Sequence of chain 1.C:
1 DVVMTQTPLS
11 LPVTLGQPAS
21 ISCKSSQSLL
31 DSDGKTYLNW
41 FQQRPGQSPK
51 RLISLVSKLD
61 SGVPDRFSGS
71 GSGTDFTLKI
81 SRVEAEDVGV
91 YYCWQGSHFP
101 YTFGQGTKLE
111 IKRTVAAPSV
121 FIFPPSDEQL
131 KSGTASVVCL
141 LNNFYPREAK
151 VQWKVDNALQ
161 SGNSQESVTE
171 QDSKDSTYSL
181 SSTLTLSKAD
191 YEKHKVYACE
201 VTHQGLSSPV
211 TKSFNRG

Binding-site contacts:
Ligand atom CE contacts residue ASP33 of chain 1.C at 3.3 Å.
Ligand atom CG2 contacts residue ARG51 of chain 1.C at 3.3 Å.
Ligand atom C contacts residue PHE99 of chain 1.C at 3.5 Å (hydrophobic).
Ligand atom CG contacts residue TYR101 of chain 1.C at 3.4 Å (hydrophobic).
Ligand atom CE contacts residue ASP31 of chain 1.C at 3.6 Å.
Ligand atom ND2 contacts residue ARG51 of chain 1.C at 3.2 Å.
Ligand atom CH contacts residue ASN35 of chain 1.D at 3.5 Å.
Ligand atom NZ contacts residue ASP31 of chain 1.C at 3.5 Å (salt-bridge).
Ligand atom CG contacts residue TYR37 of chain 1.C at 3.6 Å (hydrophobic).
Ligand atom CD contacts residue ASP31 of chain 1.C at 3.4 Å.
Ligand atom OH contacts residue ASN35 of chain 1.D at 3.3 Å (h-bond).
Ligand atom N contacts residue GLY96 of chain 1.C at 2.9 Å (h-bond).
Ligand atom O contacts residue ARG51 of chain 1.C at 3.3 Å (salt-bridge).
Ligand atom N contacts residue TYR37 of chain 1.C at 3.1 Å.
Ligand atom O contacts residue PHE99 of chain 1.C at 3.5 Å.
Ligand atom NZ contacts residue TYR101 of chain 1.C at 2.9 Å (h-bond).
Ligand atom CG1 contacts residue TYR99 of chain 1.D at 3.3 Å (hydrophobic).
Ligand atom OD1 contacts residue TYR99 of chain 1.D at 3.4 Å.
Ligand atom C contacts residue TYR37 of chain 1.C at 3.4 Å (hydrophobic).
Ligand atom CD contacts residue TYR101 of chain 1.C at 3.4 Å (hydrophobic).
Ligand atom OH contacts residue VAL98 of chain 1.D at 3.3 Å.
Ligand atom CD contacts residue PHE100 of chain 1.D at 3.6 Å (hydrophobic).
Ligand atom ND2 contacts residue TYR99 of chain 1.D at 3.2 Å (h-bond).
Ligand atom CH3 contacts residue TYR50 of chain 1.D at 3.4 Å (hydrophobic).
Ligand atom CB contacts residue ASN39 of chain 1.C at 3.3 Å.
Ligand atom O contacts residue PHE99 of chain 1.C at 3.5 Å.
Ligand atom O contacts residue TYR101 of chain 1.C at 2.9 Å (h-bond).
Ligand atom O contacts residue ASN39 of chain 1.C at 2.9 Å (h-bond).
Ligand atom CH3 contacts residue TYR101 of chain 1.C at 3.6 Å (hydrophobic).
Ligand atom CD1 contacts residue TYR99 of chain 1.D at 3.6 Å (hydrophobic).
Ligand atom CD1 contacts residue TYR33 of chain 1.D at 3.7 Å (hydrophobic).
Ligand atom O contacts residue LEU55 of chain 1.C at 3.6 Å.
Ligand atom O contacts residue TYR50 of chain 1.D at 2.9 Å (h-bond).
Ligand atom CG2 contacts residue ASP60 of chain 1.C at 3.4 Å.
Ligand atom CH3 contacts residue ASN35 of chain 1.D at 3.2 Å.
Ligand atom CA contacts residue TYR37 of chain 1.C at 3.6 Å (hydrophobic).
Ligand atom CH3 contacts residue TYR33 of chain 1.D at 3.6 Å (hydrophobic).
Ligand atom OH contacts residue TYR99 of chain 1.D at 2.9 Å (h-bond).
Ligand atom O contacts residue TYR37 of chain 1.C at 3.6 Å.
Ligand atom CA contacts residue GLY96 of chain 1.C at 3.7 Å.

A protein and the small-molecule ligand that binds it are described below.
Small molecule (SMILES): CC[C@H](C)[C@H](N)C(=O)N[C@H](C(=O)N[C@@H](CC(N)=O)C(=O)N[C@@H](CCC/C=N/C(C)=O)C(=O)N[C@@H](CCCCN)C(=O)N[C@@H](CC(C)C)C(=O)N[C@@H](CC(=O)O)C(=O)N[C@H](C=O)CC(C)C)[C@@H](C)CC

Sequence of chain 1.D:
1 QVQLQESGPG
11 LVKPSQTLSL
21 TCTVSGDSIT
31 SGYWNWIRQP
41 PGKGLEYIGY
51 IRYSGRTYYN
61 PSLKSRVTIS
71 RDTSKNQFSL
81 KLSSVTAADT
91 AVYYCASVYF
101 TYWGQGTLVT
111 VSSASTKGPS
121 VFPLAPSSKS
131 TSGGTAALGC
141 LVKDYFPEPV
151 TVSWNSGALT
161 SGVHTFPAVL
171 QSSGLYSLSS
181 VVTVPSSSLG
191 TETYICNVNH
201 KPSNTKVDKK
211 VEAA